Sequence of chain 1.A:
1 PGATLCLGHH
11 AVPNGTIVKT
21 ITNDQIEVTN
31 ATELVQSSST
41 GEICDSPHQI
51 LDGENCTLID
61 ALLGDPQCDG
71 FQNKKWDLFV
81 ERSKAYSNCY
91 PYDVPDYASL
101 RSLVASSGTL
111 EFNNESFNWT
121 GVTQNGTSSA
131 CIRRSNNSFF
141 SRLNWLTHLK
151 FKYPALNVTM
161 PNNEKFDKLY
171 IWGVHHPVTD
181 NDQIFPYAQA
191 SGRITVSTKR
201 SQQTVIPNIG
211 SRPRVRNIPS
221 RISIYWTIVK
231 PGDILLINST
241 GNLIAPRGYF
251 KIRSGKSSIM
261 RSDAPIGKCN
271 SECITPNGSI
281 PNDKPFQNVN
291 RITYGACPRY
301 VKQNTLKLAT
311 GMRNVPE

Sequence of chain 1.B:
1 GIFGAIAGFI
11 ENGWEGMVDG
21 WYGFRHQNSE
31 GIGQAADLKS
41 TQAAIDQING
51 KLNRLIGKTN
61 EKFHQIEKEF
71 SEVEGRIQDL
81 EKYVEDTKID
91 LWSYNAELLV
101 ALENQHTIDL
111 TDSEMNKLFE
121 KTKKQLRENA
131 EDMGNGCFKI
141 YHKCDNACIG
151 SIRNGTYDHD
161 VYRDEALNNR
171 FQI

Binding-site contacts:
Ligand atom O7 contacts residue ASN277 of chain 1.A at 3.1 Å (h-bond).
Ligand atom C8 contacts residue GLU69 of chain 1.B at 4.2 Å.
Ligand atom C7 contacts residue ASN277 of chain 1.A at 3.2 Å.
Ligand atom C5 contacts residue ASN277 of chain 1.A at 3.6 Å.
Ligand atom C8 contacts residue ASN277 of chain 1.A at 4.4 Å.
Ligand atom C1 contacts residue ASN290 of chain 1.A at 4.2 Å.
Ligand atom C7 contacts residue VAL289 of chain 1.A at 4.4 Å (hydrophobic).
Ligand atom C1 contacts residue ASN277 of chain 1.A at 1.4 Å.
Ligand atom C4 contacts residue ASN277 of chain 1.A at 4.3 Å.
Ligand atom C6 contacts residue GLU69 of chain 1.B at 4.0 Å.
Ligand atom C2 contacts residue ASN277 of chain 1.A at 2.5 Å.
Ligand atom O5 contacts residue ASN277 of chain 1.A at 2.4 Å (h-bond).
Ligand atom C1 contacts residue VAL289 of chain 1.A at 3.8 Å (hydrophobic).
Ligand atom C3 contacts residue VAL289 of chain 1.A at 4.2 Å (hydrophobic).
Ligand atom C5 contacts residue ASN290 of chain 1.A at 3.8 Å.
Ligand atom C6 contacts residue ASN290 of chain 1.A at 3.8 Å.
Ligand atom N2 contacts residue ASN277 of chain 1.A at 3.0 Å (h-bond).
Ligand atom C5 contacts residue VAL289 of chain 1.A at 4.4 Å (hydrophobic).
Ligand atom N2 contacts residue VAL289 of chain 1.A at 3.7 Å.
Ligand atom C8 contacts residue SER37 of chain 1.A at 3.5 Å.
Ligand atom C2 contacts residue VAL289 of chain 1.A at 4.1 Å (hydrophobic).
Ligand atom C3 contacts residue ASN277 of chain 1.A at 3.9 Å.
Ligand atom C8 contacts residue VAL289 of chain 1.A at 4.1 Å (hydrophobic).
Ligand atom O5 contacts residue ASN290 of chain 1.A at 3.9 Å.

A small-molecule ligand and the protein it binds are described below.
Small molecule (SMILES): CC(=O)N[C@H]1[C@H](O[C@H]2[C@H](O)[C@@H](NC(C)=O)CO[C@@H]2CO)O[C@H](CO)[C@@H](O)[C@@H]1O